This small molecule binds to this protein.
Small molecule (SMILES): NC1Cc2ccccc2C1

Binding-site contacts:
Ligand atom C6 contacts residue ASN183 of chain 3.A at 3.4 Å.
Ligand atom C6 contacts residue ILE179 of chain 3.A at 3.8 Å (hydrophobic).
Ligand atom C2 contacts residue LEU272 of chain 3.A at 3.8 Å (hydrophobic).
Ligand atom C1 contacts residue MET275 of chain 3.A at 3.9 Å (hydrophobic).
Ligand atom C2 contacts residue TRP276 of chain 3.A at 4.1 Å (hydrophobic).
Ligand atom C7 contacts residue GLU279 of chain 3.A at 4.0 Å.
Ligand atom C4 contacts residue MET275 of chain 3.A at 3.9 Å (hydrophobic).
Ligand atom C7 contacts residue ASN183 of chain 3.A at 4.0 Å.
Ligand atom C6 contacts residue GLU279 of chain 3.A at 4.0 Å.
Ligand atom C4 contacts residue ASN183 of chain 3.A at 3.5 Å.
Ligand atom C3 contacts residue MET275 of chain 3.A at 3.6 Å (hydrophobic).
Ligand atom C9 contacts residue ASN183 of chain 3.A at 3.8 Å.
Ligand atom C3 contacts residue ASN183 of chain 3.A at 3.9 Å.
Ligand atom C2 contacts residue PHE185 of chain 3.A at 3.8 Å (hydrophobic).
Ligand atom C9 contacts residue MET275 of chain 3.A at 4.2 Å (hydrophobic).
Ligand atom C2 contacts residue MET275 of chain 3.A at 3.8 Å (hydrophobic).
Ligand atom C5 contacts residue ASN183 of chain 3.A at 3.6 Å.
Ligand atom C8 contacts residue ASN183 of chain 3.A at 3.7 Å.
Ligand atom C6 contacts residue MET275 of chain 3.A at 3.6 Å (hydrophobic).
Ligand atom C5 contacts residue MET275 of chain 3.A at 4.0 Å (hydrophobic).
Ligand atom C2 contacts residue ASN183 of chain 3.A at 4.1 Å.
Ligand atom N10 contacts residue ASN183 of chain 3.A at 2.8 Å (h-bond).
Ligand atom C6 contacts residue TRP276 of chain 3.A at 3.9 Å (hydrophobic).
Ligand atom N10 contacts residue DMS1 of chain 3.E at 3.8 Å.
Ligand atom C1 contacts residue ILE179 of chain 3.A at 4.2 Å (hydrophobic).
Ligand atom C1 contacts residue PHE185 of chain 3.A at 3.7 Å (hydrophobic).
Ligand atom C5 contacts residue GLU279 of chain 3.A at 4.3 Å.
Ligand atom C1 contacts residue TRP276 of chain 3.A at 3.6 Å (hydrophobic).
Ligand atom C1 contacts residue ASN183 of chain 3.A at 3.8 Å.

Sequence of chain 3.A:
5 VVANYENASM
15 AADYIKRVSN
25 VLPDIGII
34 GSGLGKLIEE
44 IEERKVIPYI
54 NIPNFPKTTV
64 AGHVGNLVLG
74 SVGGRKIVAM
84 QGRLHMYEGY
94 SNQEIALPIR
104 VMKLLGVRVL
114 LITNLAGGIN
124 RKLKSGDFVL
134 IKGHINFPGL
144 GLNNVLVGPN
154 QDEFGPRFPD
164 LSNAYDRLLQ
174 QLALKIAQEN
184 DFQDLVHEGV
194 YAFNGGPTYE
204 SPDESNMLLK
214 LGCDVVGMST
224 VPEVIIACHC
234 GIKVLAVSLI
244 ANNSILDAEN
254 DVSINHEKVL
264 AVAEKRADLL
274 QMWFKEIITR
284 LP